A small-molecule ligand and the protein it binds are described below.
Small molecule (SMILES): CC(=O)N[C@H]1[C@H](O[C@H]2[C@H](O)[C@@H](NC(C)=O)CO[C@@H]2CO)O[C@H](CO)[C@@H](O)[C@@H]1O

Sequence of chain 1.C:
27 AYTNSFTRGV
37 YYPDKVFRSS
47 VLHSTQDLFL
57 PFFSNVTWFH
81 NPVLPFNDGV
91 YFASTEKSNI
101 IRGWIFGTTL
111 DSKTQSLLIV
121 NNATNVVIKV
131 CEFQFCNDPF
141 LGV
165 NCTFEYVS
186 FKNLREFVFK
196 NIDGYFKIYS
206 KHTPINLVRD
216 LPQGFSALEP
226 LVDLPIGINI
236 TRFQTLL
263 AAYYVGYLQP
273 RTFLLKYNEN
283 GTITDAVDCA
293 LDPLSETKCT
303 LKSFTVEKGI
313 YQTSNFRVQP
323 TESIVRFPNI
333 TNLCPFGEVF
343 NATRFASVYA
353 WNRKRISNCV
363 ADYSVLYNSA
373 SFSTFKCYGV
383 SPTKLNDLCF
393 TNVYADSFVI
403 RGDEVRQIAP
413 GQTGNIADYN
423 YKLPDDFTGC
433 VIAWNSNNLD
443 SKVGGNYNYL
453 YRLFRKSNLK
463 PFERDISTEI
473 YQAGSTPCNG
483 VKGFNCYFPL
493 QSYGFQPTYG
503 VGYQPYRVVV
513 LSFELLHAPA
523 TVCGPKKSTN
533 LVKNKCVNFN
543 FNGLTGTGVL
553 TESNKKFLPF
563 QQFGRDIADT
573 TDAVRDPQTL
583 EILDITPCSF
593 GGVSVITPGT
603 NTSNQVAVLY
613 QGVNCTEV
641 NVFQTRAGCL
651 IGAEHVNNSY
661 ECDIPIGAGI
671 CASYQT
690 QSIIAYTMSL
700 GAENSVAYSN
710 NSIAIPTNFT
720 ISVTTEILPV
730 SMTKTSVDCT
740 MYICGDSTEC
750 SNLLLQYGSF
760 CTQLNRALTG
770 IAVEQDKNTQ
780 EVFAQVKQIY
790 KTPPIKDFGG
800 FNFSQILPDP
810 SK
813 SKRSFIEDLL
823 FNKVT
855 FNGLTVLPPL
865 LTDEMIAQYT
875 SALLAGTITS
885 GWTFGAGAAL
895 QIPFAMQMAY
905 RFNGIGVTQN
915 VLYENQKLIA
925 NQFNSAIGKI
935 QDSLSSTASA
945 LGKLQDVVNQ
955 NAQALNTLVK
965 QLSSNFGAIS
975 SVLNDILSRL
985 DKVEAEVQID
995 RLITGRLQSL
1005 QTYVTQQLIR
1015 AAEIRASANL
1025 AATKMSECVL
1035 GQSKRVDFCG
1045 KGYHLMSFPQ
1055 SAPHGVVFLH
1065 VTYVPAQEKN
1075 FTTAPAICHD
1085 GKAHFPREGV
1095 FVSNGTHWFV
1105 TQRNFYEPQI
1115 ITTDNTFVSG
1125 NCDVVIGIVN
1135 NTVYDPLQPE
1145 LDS

Binding-site contacts:
Ligand atom C5 contacts residue ASN717 of chain 1.C at 3.6 Å.
Ligand atom C1 contacts residue GLN1071 of chain 1.C at 3.8 Å.
Ligand atom O7 contacts residue ASN717 of chain 1.C at 3.2 Å (h-bond).
Ligand atom C8 contacts residue GLN926 of chain 1.C at 4.4 Å.
Ligand atom O6 contacts residue GLN926 of chain 1.C at 4.3 Å.
Ligand atom C1 contacts residue ASN717 of chain 1.C at 1.4 Å.
Ligand atom C7 contacts residue ASN717 of chain 1.C at 3.3 Å.
Ligand atom C1 contacts residue LEU922 of chain 1.C at 4.4 Å (hydrophobic).
Ligand atom C8 contacts residue LEU922 of chain 1.C at 3.6 Å (hydrophobic).
Ligand atom O5 contacts residue GLN1071 of chain 1.C at 3.7 Å.
Ligand atom O6 contacts residue PHE718 of chain 1.C at 4.5 Å.
Ligand atom C5 contacts residue LEU922 of chain 1.C at 4.0 Å (hydrophobic).
Ligand atom C2 contacts residue ASN717 of chain 1.C at 2.5 Å.
Ligand atom O5 contacts residue ASN717 of chain 1.C at 2.3 Å (h-bond).
Ligand atom C4 contacts residue ASN717 of chain 1.C at 4.2 Å.
Ligand atom C6 contacts residue LEU922 of chain 1.C at 4.3 Å (hydrophobic).
Ligand atom O6 contacts residue LEU922 of chain 1.C at 4.5 Å.
Ligand atom C8 contacts residue THR716 of chain 1.C at 4.5 Å.
Ligand atom O7 contacts residue GLN1071 of chain 1.C at 3.9 Å.
Ligand atom C2 contacts residue GLN1071 of chain 1.C at 4.2 Å.
Ligand atom C3 contacts residue ASN717 of chain 1.C at 3.8 Å.
Ligand atom O7 contacts residue LEU922 of chain 1.C at 3.5 Å.
Ligand atom N2 contacts residue ASN717 of chain 1.C at 3.0 Å (h-bond).
Ligand atom O4 contacts residue LEU922 of chain 1.C at 4.2 Å.
Ligand atom C7 contacts residue LEU922 of chain 1.C at 3.6 Å (hydrophobic).
Ligand atom N2 contacts residue LEU922 of chain 1.C at 4.4 Å.